Binding-site contacts:
Ligand atom C5 contacts residue AHR1 of chain 1.BA at 4.2 Å.
Ligand atom O3 contacts residue GLU371 of chain 1.C at 2.6 Å (salt-bridge).
Ligand atom C5 contacts residue GLU371 of chain 1.C at 4.0 Å.
Ligand atom O5 contacts residue ILE476 of chain 1.C at 3.9 Å.
Ligand atom O1 contacts residue ASN375 of chain 1.C at 3.9 Å.
Ligand atom O5 contacts residue HIS376 of chain 1.C at 2.6 Å (h-bond).
Ligand atom O5 contacts residue TYR455 of chain 1.C at 3.9 Å.
Ligand atom C2 contacts residue ARG79 of chain 1.C at 4.5 Å.
Ligand atom C4 contacts residue HIS376 of chain 1.C at 3.8 Å.
Ligand atom C4 contacts residue GLU371 of chain 1.C at 4.3 Å.
Ligand atom C2 contacts residue AHR1 of chain 1.BA at 4.3 Å.
Ligand atom C3 contacts residue AHR1 of chain 1.BA at 4.2 Å.
Ligand atom O4 contacts residue AHR1 of chain 1.BA at 2.9 Å (h-bond).
Ligand atom O3 contacts residue ARG79 of chain 1.C at 3.6 Å.
Ligand atom O5 contacts residue AHR1 of chain 1.BA at 3.9 Å.
Ligand atom C4 contacts residue ASN375 of chain 1.C at 3.8 Å.
Ligand atom C3 contacts residue GLU371 of chain 1.C at 3.9 Å.
Ligand atom O4 contacts residue HIS376 of chain 1.C at 3.6 Å (h-bond).
Ligand atom C1 contacts residue ASN375 of chain 1.C at 4.3 Å.
Ligand atom O1 contacts residue AHR1 of chain 1.BA at 3.9 Å.
Ligand atom C2 contacts residue ASN375 of chain 1.C at 4.0 Å.
Ligand atom C5 contacts residue HIS376 of chain 1.C at 3.6 Å.
Ligand atom C5 contacts residue ILE476 of chain 1.C at 4.0 Å (hydrophobic).
Ligand atom C1 contacts residue AHR1 of chain 1.BA at 3.0 Å.
Ligand atom O4 contacts residue ASN375 of chain 1.C at 3.5 Å.
Ligand atom O2 contacts residue ARG79 of chain 1.C at 4.0 Å.
Ligand atom C4 contacts residue AHR1 of chain 1.BA at 4.1 Å.

This protein binds this small molecule.
Small molecule (SMILES): OC[C@@H]1O[C@@H](O)[C@H](O)[C@H]1O

Sequence of chain 1.C:
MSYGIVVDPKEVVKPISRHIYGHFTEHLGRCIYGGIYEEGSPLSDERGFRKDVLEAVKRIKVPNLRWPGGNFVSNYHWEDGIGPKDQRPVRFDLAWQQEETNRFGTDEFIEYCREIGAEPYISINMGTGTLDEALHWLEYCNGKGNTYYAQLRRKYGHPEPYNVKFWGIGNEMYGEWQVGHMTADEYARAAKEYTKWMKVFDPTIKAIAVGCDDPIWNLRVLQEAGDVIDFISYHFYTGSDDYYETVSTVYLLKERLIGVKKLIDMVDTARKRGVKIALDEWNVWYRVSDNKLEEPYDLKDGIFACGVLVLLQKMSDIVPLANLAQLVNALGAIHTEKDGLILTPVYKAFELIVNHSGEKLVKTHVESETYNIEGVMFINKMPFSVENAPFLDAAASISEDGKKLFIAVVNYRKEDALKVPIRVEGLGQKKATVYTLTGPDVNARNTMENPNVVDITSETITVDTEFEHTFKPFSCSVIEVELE